Sequence of chain 1.I:
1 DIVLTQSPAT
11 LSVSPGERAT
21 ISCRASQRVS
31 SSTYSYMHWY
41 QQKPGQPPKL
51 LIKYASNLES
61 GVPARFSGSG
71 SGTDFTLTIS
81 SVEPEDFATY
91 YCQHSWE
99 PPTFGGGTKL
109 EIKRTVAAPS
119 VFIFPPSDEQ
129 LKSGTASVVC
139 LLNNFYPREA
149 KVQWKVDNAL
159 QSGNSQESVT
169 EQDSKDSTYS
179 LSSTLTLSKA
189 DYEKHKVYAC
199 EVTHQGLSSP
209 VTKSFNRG

Sequence of chain 1.H:
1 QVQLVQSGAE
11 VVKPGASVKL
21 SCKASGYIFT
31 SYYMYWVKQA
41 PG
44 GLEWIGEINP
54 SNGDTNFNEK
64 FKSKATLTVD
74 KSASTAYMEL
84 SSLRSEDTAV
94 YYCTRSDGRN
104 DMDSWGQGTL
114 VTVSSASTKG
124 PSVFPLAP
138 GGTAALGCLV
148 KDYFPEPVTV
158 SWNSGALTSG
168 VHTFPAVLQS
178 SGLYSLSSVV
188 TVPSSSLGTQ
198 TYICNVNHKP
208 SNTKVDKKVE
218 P

Binding-site contacts:
Ligand atom CAD contacts residue GLN42 of chain 1.I at 3.6 Å.
Ligand atom CAD contacts residue LYS43 of chain 1.I at 4.3 Å.
Ligand atom CAB contacts residue GLN46 of chain 1.I at 4.0 Å.
Ligand atom CAB contacts residue GLN39 of chain 1.H at 3.6 Å.
Ligand atom CAB contacts residue GLY45 of chain 1.I at 3.9 Å.
Ligand atom NAC contacts residue GLN39 of chain 1.H at 4.0 Å.
Ligand atom CAB contacts residue GLN42 of chain 1.I at 3.7 Å.
Ligand atom OAE contacts residue GLY45 of chain 1.I at 2.7 Å (h-bond).
Ligand atom OAE contacts residue GLN46 of chain 1.I at 4.5 Å.
Ligand atom CAB contacts residue TYR95 of chain 1.H at 3.3 Å (hydrophobic).
Ligand atom CAA contacts residue GLN39 of chain 1.H at 4.2 Å.
Ligand atom CAD contacts residue PRO44 of chain 1.I at 4.2 Å (hydrophobic).
Ligand atom OAE contacts residue PRO44 of chain 1.I at 3.5 Å.
Ligand atom NAC contacts residue GLN42 of chain 1.I at 4.3 Å.
Ligand atom NAC contacts residue PRO44 of chain 1.I at 4.4 Å.
Ligand atom NAC contacts residue GLY45 of chain 1.I at 3.7 Å.
Ligand atom CAD contacts residue GLY45 of chain 1.I at 4.3 Å.
Ligand atom OAE contacts residue LYS43 of chain 1.I at 4.5 Å.
Ligand atom CAD contacts residue GLN39 of chain 1.H at 3.7 Å.

A protein and the small-molecule ligand that binds it are described below.
Small molecule (SMILES): C[N+](C)(C)[O-]